Sequence of chain 1.A:
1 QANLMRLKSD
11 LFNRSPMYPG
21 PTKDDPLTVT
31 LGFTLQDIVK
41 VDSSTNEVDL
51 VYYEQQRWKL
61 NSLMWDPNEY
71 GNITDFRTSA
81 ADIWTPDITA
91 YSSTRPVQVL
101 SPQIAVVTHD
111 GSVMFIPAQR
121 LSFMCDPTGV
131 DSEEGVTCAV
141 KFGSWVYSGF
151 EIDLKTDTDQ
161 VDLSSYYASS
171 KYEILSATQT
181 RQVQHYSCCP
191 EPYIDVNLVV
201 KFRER

Binding-site contacts:
Ligand atom CAX contacts residue TRP145 of chain 1.A at 3.2 Å (hydrophobic).
Ligand atom OAJ contacts residue ASP162 of chain 1.B at 3.9 Å.
Ligand atom CAL contacts residue TYR53 of chain 1.B at 3.4 Å (hydrophobic).
Ligand atom CAB contacts residue ILE116 of chain 1.B at 3.7 Å (hydrophobic).
Ligand atom CAA contacts residue ILE116 of chain 1.B at 3.5 Å (hydrophobic).
Ligand atom OAO contacts residue TYR53 of chain 1.B at 3.6 Å.
Ligand atom CAE contacts residue ILE116 of chain 1.B at 3.6 Å (hydrophobic).
Ligand atom CAS contacts residue SER144 of chain 1.A at 3.7 Å.
Ligand atom CAP contacts residue TYR186 of chain 1.A at 4.0 Å (hydrophobic).
Ligand atom CAM contacts residue TYR186 of chain 1.A at 3.9 Å (hydrophobic).
Ligand atom CAB contacts residue CYS189 of chain 1.A at 4.0 Å (hydrophobic).
Ligand atom CAC contacts residue ILE116 of chain 1.B at 3.8 Å (hydrophobic).
Ligand atom NAH contacts residue CYS188 of chain 1.A at 3.8 Å.
Ligand atom CAD contacts residue ILE116 of chain 1.B at 3.7 Å (hydrophobic).
Ligand atom OAJ contacts residue CYS188 of chain 1.A at 3.8 Å.
Ligand atom CAW contacts residue TRP145 of chain 1.A at 4.0 Å (hydrophobic).
Ligand atom CAQ contacts residue TYR91 of chain 1.A at 3.4 Å (hydrophobic).
Ligand atom CAB contacts residue CYS188 of chain 1.A at 4.0 Å (hydrophobic).
Ligand atom CAI contacts residue TYR53 of chain 1.B at 3.8 Å (hydrophobic).
Ligand atom CAD contacts residue GLN55 of chain 1.B at 3.4 Å.
Ligand atom CAF contacts residue CYS188 of chain 1.A at 3.5 Å (hydrophobic).
Ligand atom NAY contacts residue TRP145 of chain 1.A at 2.8 Å (h-bond).
Ligand atom NAH contacts residue TYR53 of chain 1.B at 3.9 Å.
Ligand atom CAS contacts residue TRP145 of chain 1.A at 3.4 Å (hydrophobic).
Ligand atom CAP contacts residue TYR91 of chain 1.A at 3.4 Å (hydrophobic).
Ligand atom CAE contacts residue CYS188 of chain 1.A at 3.9 Å (hydrophobic).
Ligand atom CAD contacts residue MET114 of chain 1.B at 4.0 Å (hydrophobic).
Ligand atom CAN contacts residue CYS188 of chain 1.A at 4.0 Å (hydrophobic).
Ligand atom CAE contacts residue GLN55 of chain 1.B at 3.6 Å.
Ligand atom CAU contacts residue TYR193 of chain 1.A at 3.3 Å (hydrophobic).
Ligand atom CAD contacts residue CYS189 of chain 1.A at 4.0 Å (hydrophobic).
Ligand atom CAV contacts residue TRP145 of chain 1.A at 4.0 Å (hydrophobic).
Ligand atom CAA contacts residue CYS188 of chain 1.A at 3.5 Å (hydrophobic).
Ligand atom CAL contacts residue SER165 of chain 1.B at 3.6 Å.
Ligand atom CAI contacts residue CYS188 of chain 1.A at 3.9 Å (hydrophobic).
Ligand atom CAW contacts residue ILE116 of chain 1.B at 3.7 Å (hydrophobic).
Ligand atom CAT contacts residue TYR186 of chain 1.A at 3.9 Å (hydrophobic).
Ligand atom CAF contacts residue ILE116 of chain 1.B at 3.5 Å (hydrophobic).
Ligand atom CAC contacts residue CYS189 of chain 1.A at 3.9 Å (hydrophobic).
Ligand atom CAS contacts residue TYR91 of chain 1.A at 4.0 Å (hydrophobic).

The small molecule below binds the protein below.
Small molecule (SMILES): O=C1C[C@@H]2OCC=C3CN4CC[C@]56c7ccccc7N1[C@H]5[C@H]2[C@H]3C[C@H]46

Sequence of chain 1.B:
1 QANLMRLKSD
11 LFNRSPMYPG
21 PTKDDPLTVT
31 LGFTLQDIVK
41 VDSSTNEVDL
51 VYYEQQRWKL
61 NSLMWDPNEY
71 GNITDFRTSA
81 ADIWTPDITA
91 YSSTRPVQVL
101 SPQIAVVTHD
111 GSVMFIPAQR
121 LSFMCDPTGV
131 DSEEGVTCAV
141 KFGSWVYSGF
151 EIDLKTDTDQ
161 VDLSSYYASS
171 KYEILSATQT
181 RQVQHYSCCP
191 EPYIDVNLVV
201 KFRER